This protein binds this small molecule.
Small molecule (SMILES): CC(C)CCC[C@@H](C)[C@H]1CC[C@H]2[C@@H]3CC=C4C[C@@H](OC(=O)CCC(=O)O)CC[C@]4(C)[C@H]3CC[C@]12C

Binding-site contacts:
Ligand atom OAW contacts residue VAL326 of chain 1.C at 4.5 Å.
Ligand atom CAV contacts residue VAL326 of chain 1.C at 4.4 Å (hydrophobic).
Ligand atom CAE contacts residue TRP241 of chain 1.C at 3.6 Å (hydrophobic).
Ligand atom CAP contacts residue TRP241 of chain 1.C at 4.2 Å (hydrophobic).
Ligand atom CBE contacts residue TRP241 of chain 1.C at 4.0 Å (hydrophobic).
Ligand atom CBI contacts residue TRP241 of chain 1.C at 4.5 Å (hydrophobic).
Ligand atom CBB contacts residue TRP241 of chain 1.C at 2.9 Å (hydrophobic).
Ligand atom CAD contacts residue PRO325 of chain 1.C at 4.4 Å (hydrophobic).
Ligand atom CAI contacts residue ILE322 of chain 1.C at 4.3 Å (hydrophobic).
Ligand atom CAV contacts residue PRO325 of chain 1.C at 4.1 Å (hydrophobic).
Ligand atom CAK contacts residue ILE322 of chain 1.C at 4.1 Å (hydrophobic).

Sequence of chain 1.C:
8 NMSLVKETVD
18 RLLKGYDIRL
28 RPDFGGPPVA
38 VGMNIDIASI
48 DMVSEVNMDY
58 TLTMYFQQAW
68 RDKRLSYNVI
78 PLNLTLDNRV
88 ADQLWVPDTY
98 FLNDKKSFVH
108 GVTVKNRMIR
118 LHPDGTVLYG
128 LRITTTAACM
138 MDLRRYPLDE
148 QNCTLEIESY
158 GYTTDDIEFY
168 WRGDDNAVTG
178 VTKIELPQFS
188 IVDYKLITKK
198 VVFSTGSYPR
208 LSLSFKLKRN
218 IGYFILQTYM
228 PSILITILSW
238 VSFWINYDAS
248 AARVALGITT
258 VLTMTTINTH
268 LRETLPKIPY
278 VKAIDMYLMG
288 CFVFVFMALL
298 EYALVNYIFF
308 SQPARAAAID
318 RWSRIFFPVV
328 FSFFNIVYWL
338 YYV